Binding-site contacts:
Ligand atom O7 contacts residue ASN73 of chain 1.A at 3.8 Å.
Ligand atom O2 contacts residue BMA4 of chain 1.D at 4.0 Å.
Ligand atom O6 contacts residue PHE17 of chain 1.A at 3.7 Å.
Ligand atom C7 contacts residue ASP41 of chain 1.A at 3.3 Å.
Ligand atom O7 contacts residue ARG77 of chain 1.A at 3.1 Å (salt-bridge).
Ligand atom C5 contacts residue BMA4 of chain 1.D at 3.8 Å.
Ligand atom C3 contacts residue ASN73 of chain 1.A at 3.8 Å.
Ligand atom C7 contacts residue ASN73 of chain 1.A at 3.6 Å.
Ligand atom C1 contacts residue ASN73 of chain 1.A at 1.5 Å.
Ligand atom C2 contacts residue PHE19 of chain 1.A at 4.0 Å (hydrophobic).
Ligand atom C4 contacts residue BMA4 of chain 1.D at 4.0 Å.
Ligand atom C2 contacts residue PHE17 of chain 1.A at 3.5 Å (hydrophobic).
Ligand atom C8 contacts residue ASP41 of chain 1.A at 4.0 Å.
Ligand atom C7 contacts residue ARG77 of chain 1.A at 3.9 Å.
Ligand atom O4 contacts residue BMA4 of chain 1.D at 3.3 Å (h-bond).
Ligand atom C6 contacts residue PHE17 of chain 1.A at 3.5 Å (hydrophobic).
Ligand atom C3 contacts residue ASP41 of chain 1.A at 3.8 Å.
Ligand atom C5 contacts residue ASN73 of chain 1.A at 3.7 Å.
Ligand atom O5 contacts residue ASN73 of chain 1.A at 2.4 Å (h-bond).
Ligand atom O6 contacts residue PHE19 of chain 1.A at 3.5 Å.
Ligand atom C6 contacts residue PHE19 of chain 1.A at 3.7 Å (hydrophobic).
Ligand atom O6 contacts residue BMA4 of chain 1.D at 4.0 Å.
Ligand atom C6 contacts residue TYR72 of chain 1.A at 3.3 Å (hydrophobic).
Ligand atom O4 contacts residue VAL40 of chain 1.A at 3.9 Å.
Ligand atom C2 contacts residue TYR72 of chain 1.A at 3.7 Å (hydrophobic).
Ligand atom C5 contacts residue PHE19 of chain 1.A at 3.9 Å (hydrophobic).
Ligand atom O3 contacts residue ARG77 of chain 1.A at 3.2 Å (salt-bridge).
Ligand atom N2 contacts residue ASN73 of chain 1.A at 2.8 Å (h-bond).
Ligand atom O5 contacts residue PHE17 of chain 1.A at 3.6 Å.
Ligand atom C2 contacts residue ASN73 of chain 1.A at 2.5 Å.
Ligand atom O5 contacts residue VAL40 of chain 1.A at 3.9 Å.
Ligand atom O3 contacts residue TYR72 of chain 1.A at 3.1 Å.
Ligand atom O6 contacts residue TYR72 of chain 1.A at 3.4 Å.
Ligand atom O4 contacts residue BMA3 of chain 1.D at 3.8 Å.
Ligand atom C1 contacts residue PHE19 of chain 1.A at 3.9 Å (hydrophobic).
Ligand atom O7 contacts residue ASP41 of chain 1.A at 2.2 Å (salt-bridge).
Ligand atom C1 contacts residue PHE17 of chain 1.A at 3.7 Å (hydrophobic).
Ligand atom O4 contacts residue PHE19 of chain 1.A at 4.0 Å.
Ligand atom C3 contacts residue PHE17 of chain 1.A at 3.6 Å (hydrophobic).
Ligand atom C4 contacts residue PHE17 of chain 1.A at 4.0 Å (hydrophobic).

The small molecule below binds the protein below.
Small molecule (SMILES): CC(=O)N[C@H]1[C@H](O[C@H]2[C@H](O)[C@@H](NC(C)=O)CO[C@@H]2CO[C@H]2O[C@@H](C)[C@@H](O)[C@@H](O)[C@@H]2O)O[C@H](CO)[C@@H](O[C@@H]2O[C@H](CO[C@H]3O[C@H](CO)[C@@H](O)[C@H](O)[C@@H]3O)[C@@H](O)[C@H](O[C@H]3O[C@H](CO)[C@@H](O)[C@H](O)[C@@H]3O)[C@@H]2O)[C@@H]1O

Sequence of chain 1.A:
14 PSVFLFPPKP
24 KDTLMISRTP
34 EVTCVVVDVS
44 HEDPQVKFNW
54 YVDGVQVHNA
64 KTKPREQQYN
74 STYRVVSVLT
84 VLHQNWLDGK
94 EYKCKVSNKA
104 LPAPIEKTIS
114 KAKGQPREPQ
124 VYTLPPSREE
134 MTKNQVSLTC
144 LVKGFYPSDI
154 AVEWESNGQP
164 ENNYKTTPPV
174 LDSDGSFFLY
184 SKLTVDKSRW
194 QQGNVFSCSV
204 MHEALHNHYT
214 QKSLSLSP